Binding-site contacts:
Ligand atom N2 contacts residue GLU305 of chain 41.A at 4.4 Å.
Ligand atom C6 contacts residue SER284 of chain 3.B at 3.4 Å.
Ligand atom O6 contacts residue SER284 of chain 3.B at 2.4 Å (h-bond).
Ligand atom C5 contacts residue SER284 of chain 3.B at 4.5 Å.
Ligand atom O7 contacts residue GLU305 of chain 41.A at 2.4 Å (salt-bridge).
Ligand atom C6 contacts residue ASN318 of chain 3.B at 3.2 Å.
Ligand atom C7 contacts residue GLU305 of chain 41.A at 3.6 Å.
Ligand atom O6 contacts residue ASN318 of chain 3.B at 2.9 Å (h-bond).
Ligand atom O5 contacts residue SER284 of chain 3.B at 4.2 Å.
Ligand atom C8 contacts residue GLU305 of chain 41.A at 4.5 Å.

Sequence of chain 41.A:
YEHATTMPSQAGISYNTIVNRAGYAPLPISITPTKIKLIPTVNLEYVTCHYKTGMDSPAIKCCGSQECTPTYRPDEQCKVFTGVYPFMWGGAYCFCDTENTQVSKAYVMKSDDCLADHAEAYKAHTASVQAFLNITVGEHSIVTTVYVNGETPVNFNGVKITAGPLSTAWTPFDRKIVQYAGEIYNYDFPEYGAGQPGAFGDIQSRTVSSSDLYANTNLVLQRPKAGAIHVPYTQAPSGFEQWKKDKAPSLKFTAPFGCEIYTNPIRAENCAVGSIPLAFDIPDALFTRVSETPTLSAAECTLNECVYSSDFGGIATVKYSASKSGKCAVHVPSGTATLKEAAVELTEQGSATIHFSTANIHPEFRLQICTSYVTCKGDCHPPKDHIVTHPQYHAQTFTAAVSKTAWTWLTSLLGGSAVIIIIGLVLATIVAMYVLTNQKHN

The small molecule below binds the protein below.
Small molecule (SMILES): CC(=O)N[C@@H]1[C@@H](O)[C@H](O)[C@@H](CO)O[C@H]1O

Sequence of chain 3.B:
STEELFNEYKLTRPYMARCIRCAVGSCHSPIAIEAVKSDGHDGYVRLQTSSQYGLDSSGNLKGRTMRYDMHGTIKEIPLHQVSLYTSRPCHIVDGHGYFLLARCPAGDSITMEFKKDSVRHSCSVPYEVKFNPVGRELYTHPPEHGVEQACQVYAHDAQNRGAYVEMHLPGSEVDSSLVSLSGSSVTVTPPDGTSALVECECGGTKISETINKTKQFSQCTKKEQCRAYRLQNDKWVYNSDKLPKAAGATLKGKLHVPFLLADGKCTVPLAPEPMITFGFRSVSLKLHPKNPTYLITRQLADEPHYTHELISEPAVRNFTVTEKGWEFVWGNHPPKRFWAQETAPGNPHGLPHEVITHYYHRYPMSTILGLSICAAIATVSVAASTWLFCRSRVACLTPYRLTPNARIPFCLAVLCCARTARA